Sequence of chain 1.A:
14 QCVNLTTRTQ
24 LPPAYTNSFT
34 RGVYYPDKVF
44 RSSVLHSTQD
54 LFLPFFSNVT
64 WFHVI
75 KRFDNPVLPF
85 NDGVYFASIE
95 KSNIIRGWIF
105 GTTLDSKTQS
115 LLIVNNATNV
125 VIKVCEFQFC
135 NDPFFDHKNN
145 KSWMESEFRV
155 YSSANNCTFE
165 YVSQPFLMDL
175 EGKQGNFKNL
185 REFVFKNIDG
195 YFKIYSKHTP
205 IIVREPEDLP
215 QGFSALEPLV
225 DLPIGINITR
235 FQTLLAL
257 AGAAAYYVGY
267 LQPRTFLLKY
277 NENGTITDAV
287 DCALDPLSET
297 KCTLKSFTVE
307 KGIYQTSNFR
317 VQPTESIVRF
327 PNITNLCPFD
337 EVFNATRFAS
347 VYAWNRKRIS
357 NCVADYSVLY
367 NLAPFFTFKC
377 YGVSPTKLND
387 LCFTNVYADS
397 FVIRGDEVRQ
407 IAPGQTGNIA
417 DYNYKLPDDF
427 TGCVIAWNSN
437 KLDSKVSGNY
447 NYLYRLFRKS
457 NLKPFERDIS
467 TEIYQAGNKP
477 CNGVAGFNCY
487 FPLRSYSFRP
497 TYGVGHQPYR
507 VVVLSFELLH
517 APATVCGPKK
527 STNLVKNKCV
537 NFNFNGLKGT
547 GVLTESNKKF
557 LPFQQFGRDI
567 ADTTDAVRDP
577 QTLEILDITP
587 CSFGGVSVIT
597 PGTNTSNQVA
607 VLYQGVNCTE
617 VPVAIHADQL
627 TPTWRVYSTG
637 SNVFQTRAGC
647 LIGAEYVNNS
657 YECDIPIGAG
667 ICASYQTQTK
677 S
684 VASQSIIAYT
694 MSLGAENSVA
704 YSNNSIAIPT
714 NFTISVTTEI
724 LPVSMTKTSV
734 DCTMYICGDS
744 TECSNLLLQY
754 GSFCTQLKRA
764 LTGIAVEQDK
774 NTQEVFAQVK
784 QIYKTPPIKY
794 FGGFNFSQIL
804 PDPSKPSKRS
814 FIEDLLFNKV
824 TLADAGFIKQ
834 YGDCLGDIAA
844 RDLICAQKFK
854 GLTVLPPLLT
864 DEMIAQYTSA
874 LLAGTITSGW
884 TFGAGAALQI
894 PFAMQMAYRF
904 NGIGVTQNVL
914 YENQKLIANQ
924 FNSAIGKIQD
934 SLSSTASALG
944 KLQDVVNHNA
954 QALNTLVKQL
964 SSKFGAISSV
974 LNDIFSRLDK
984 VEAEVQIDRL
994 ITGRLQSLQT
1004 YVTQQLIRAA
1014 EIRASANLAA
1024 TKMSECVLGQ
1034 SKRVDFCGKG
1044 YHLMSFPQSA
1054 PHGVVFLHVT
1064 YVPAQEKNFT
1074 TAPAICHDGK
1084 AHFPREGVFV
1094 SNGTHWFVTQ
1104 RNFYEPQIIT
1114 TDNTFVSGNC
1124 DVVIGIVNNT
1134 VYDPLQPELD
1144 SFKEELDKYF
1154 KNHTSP

Binding-site contacts:
Ligand atom C4 contacts residue ASN120 of chain 1.A at 4.3 Å.
Ligand atom O6 contacts residue VAL125 of chain 1.A at 4.4 Å.
Ligand atom C8 contacts residue LYS127 of chain 1.A at 3.3 Å.
Ligand atom C8 contacts residue THR122 of chain 1.A at 3.5 Å.
Ligand atom C2 contacts residue ASN120 of chain 1.A at 2.6 Å.
Ligand atom C7 contacts residue ASN123 of chain 1.A at 3.4 Å.
Ligand atom C1 contacts residue ASN123 of chain 1.A at 3.9 Å.
Ligand atom C1 contacts residue ASN120 of chain 1.A at 1.4 Å.
Ligand atom C3 contacts residue ASN123 of chain 1.A at 3.9 Å.
Ligand atom C8 contacts residue TYR155 of chain 1.A at 4.5 Å (hydrophobic).
Ligand atom C8 contacts residue ASN123 of chain 1.A at 3.3 Å.
Ligand atom C8 contacts residue ASN120 of chain 1.A at 4.3 Å.
Ligand atom C2 contacts residue ASN123 of chain 1.A at 3.8 Å.
Ligand atom O7 contacts residue VAL166 of chain 1.A at 4.2 Å.
Ligand atom O7 contacts residue GLU149 of chain 1.A at 4.5 Å.
Ligand atom C3 contacts residue ASN120 of chain 1.A at 3.8 Å.
Ligand atom O7 contacts residue ASN120 of chain 1.A at 3.2 Å (h-bond).
Ligand atom O7 contacts residue ASN123 of chain 1.A at 4.4 Å.
Ligand atom O6 contacts residue PHE152 of chain 1.A at 3.3 Å.
Ligand atom C7 contacts residue ASN120 of chain 1.A at 3.2 Å.
Ligand atom N2 contacts residue ASN123 of chain 1.A at 2.9 Å (h-bond).
Ligand atom C8 contacts residue GLU164 of chain 1.A at 4.4 Å.
Ligand atom C5 contacts residue ASN120 of chain 1.A at 3.7 Å.
Ligand atom O5 contacts residue ASN120 of chain 1.A at 2.5 Å (h-bond).
Ligand atom C8 contacts residue ALA121 of chain 1.A at 4.5 Å (hydrophobic).
Ligand atom N2 contacts residue ASN120 of chain 1.A at 3.0 Å (h-bond).

The protein below binds the small molecule below.
Small molecule (SMILES): CC(=O)N[C@H]1[C@H](O[C@H]2[C@H](O)[C@@H](NC(C)=O)CO[C@@H]2CO)O[C@H](CO)[C@@H](O[C@H]2O[C@H](CO)[C@@H](O)[C@H](O)[C@@H]2O)[C@@H]1O